Binding-site contacts:
Ligand atom C2 contacts residue ALA7 of chain 1.A at 3.8 Å (hydrophobic).
Ligand atom N10 contacts residue ILE50 of chain 1.A at 3.7 Å.
Ligand atom OE2 contacts residue LEU28 of chain 1.A at 3.6 Å.
Ligand atom CB contacts residue LYS32 of chain 1.A at 3.6 Å.
Ligand atom NA4 contacts residue TYR100 of chain 1.A at 3.3 Å (h-bond).
Ligand atom C2 contacts residue ASP27 of chain 1.A at 3.5 Å.
Ligand atom NA2 contacts residue ALA6 of chain 1.A at 3.7 Å.
Ligand atom N8 contacts residue LEU28 of chain 1.A at 3.8 Å.
Ligand atom NA2 contacts residue ALA7 of chain 1.A at 3.8 Å.
Ligand atom NA2 contacts residue ASP27 of chain 1.A at 2.8 Å (salt-bridge).
Ligand atom NA4 contacts residue ILE5 of chain 1.A at 2.8 Å (h-bond).
Ligand atom C16 contacts residue LEU28 of chain 1.A at 3.8 Å (hydrophobic).
Ligand atom N1 contacts residue ASP27 of chain 1.A at 2.7 Å (salt-bridge).
Ligand atom O1 contacts residue ARG57 of chain 1.A at 2.6 Å (salt-bridge).
Ligand atom O2 contacts residue LYS32 of chain 1.A at 3.0 Å (salt-bridge).
Ligand atom C2 contacts residue ALA6 of chain 1.A at 3.9 Å (hydrophobic).
Ligand atom C14 contacts residue ILE50 of chain 1.A at 3.7 Å (hydrophobic).
Ligand atom O1 contacts residue LYS32 of chain 1.A at 3.6 Å.
Ligand atom N3 contacts residue ALA6 of chain 1.A at 3.4 Å.
Ligand atom N3 contacts residue PHE31 of chain 1.A at 3.6 Å.
Ligand atom NA2 contacts residue ILE5 of chain 1.A at 3.9 Å.
Ligand atom C11 contacts residue LEU28 of chain 1.A at 3.8 Å (hydrophobic).
Ligand atom C16 contacts residue PHE31 of chain 1.A at 3.7 Å (hydrophobic).
Ligand atom N3 contacts residue ILE5 of chain 1.A at 3.6 Å (h-bond).
Ligand atom O1 contacts residue PHE31 of chain 1.A at 3.3 Å.
Ligand atom NA2 contacts residue THR113 of chain 1.A at 3.6 Å.
Ligand atom C15 contacts residue ILE50 of chain 1.A at 3.9 Å (hydrophobic).
Ligand atom C4 contacts residue PHE31 of chain 1.A at 3.6 Å (hydrophobic).
Ligand atom O2 contacts residue ARG57 of chain 1.A at 2.6 Å (salt-bridge).
Ligand atom N3 contacts residue ALA7 of chain 1.A at 3.8 Å.
Ligand atom O contacts residue ARG52 of chain 1.A at 3.1 Å (salt-bridge).
Ligand atom C8A contacts residue ASP27 of chain 1.A at 3.6 Å.
Ligand atom N1 contacts residue ALA7 of chain 1.A at 3.8 Å.
Ligand atom N8 contacts residue ASP27 of chain 1.A at 3.6 Å (salt-bridge).
Ligand atom C4A contacts residue PHE31 of chain 1.A at 3.9 Å (hydrophobic).
Ligand atom CT contacts residue ARG57 of chain 1.A at 3.2 Å.
Ligand atom NA4 contacts residue ILE94 of chain 1.A at 3.0 Å (h-bond).
Ligand atom CT contacts residue LYS32 of chain 1.A at 3.8 Å.
Ligand atom C4 contacts residue ILE5 of chain 1.A at 3.6 Å (hydrophobic).
Ligand atom NA4 contacts residue PHE31 of chain 1.A at 3.7 Å.

Sequence of chain 1.A:
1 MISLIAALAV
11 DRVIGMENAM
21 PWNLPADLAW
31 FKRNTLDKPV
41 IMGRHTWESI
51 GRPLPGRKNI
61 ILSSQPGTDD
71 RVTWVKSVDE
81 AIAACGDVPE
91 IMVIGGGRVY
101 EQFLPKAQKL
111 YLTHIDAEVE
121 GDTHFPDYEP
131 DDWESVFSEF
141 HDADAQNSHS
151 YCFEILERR

A small-molecule ligand and the protein it binds are described below.
Small molecule (SMILES): CN(Cc1cnc2nc(N)nc(N)c2n1)c1ccc(C(=O)N[C@@H](CCC(=O)O)C(=O)O)cc1